Binding-site contacts:
Ligand atom C2 contacts residue ASN315 of chain 49.K at 2.5 Å.
Ligand atom O5 contacts residue ASN315 of chain 49.K at 2.4 Å (h-bond).
Ligand atom O5 contacts residue VAL314 of chain 49.K at 3.8 Å.
Ligand atom O5 contacts residue THR313 of chain 49.K at 4.3 Å.
Ligand atom C3 contacts residue ASN315 of chain 49.K at 3.8 Å.
Ligand atom C8 contacts residue ASN315 of chain 49.K at 3.5 Å.
Ligand atom C7 contacts residue ASN315 of chain 49.K at 3.3 Å.
Ligand atom C6 contacts residue ASN315 of chain 49.K at 4.5 Å.
Ligand atom C1 contacts residue ASN315 of chain 49.K at 1.4 Å.
Ligand atom N2 contacts residue ASN315 of chain 49.K at 2.8 Å (h-bond).
Ligand atom C5 contacts residue ASN315 of chain 49.K at 3.7 Å.
Ligand atom C4 contacts residue ASN315 of chain 49.K at 4.3 Å.
Ligand atom C6 contacts residue THR313 of chain 49.K at 4.5 Å.
Ligand atom C1 contacts residue VAL314 of chain 49.K at 4.4 Å (hydrophobic).
Ligand atom C8 contacts residue ILE281 of chain 49.K at 4.5 Å (hydrophobic).
Ligand atom O7 contacts residue ASN315 of chain 49.K at 4.2 Å.

Sequence of chain 49.K:
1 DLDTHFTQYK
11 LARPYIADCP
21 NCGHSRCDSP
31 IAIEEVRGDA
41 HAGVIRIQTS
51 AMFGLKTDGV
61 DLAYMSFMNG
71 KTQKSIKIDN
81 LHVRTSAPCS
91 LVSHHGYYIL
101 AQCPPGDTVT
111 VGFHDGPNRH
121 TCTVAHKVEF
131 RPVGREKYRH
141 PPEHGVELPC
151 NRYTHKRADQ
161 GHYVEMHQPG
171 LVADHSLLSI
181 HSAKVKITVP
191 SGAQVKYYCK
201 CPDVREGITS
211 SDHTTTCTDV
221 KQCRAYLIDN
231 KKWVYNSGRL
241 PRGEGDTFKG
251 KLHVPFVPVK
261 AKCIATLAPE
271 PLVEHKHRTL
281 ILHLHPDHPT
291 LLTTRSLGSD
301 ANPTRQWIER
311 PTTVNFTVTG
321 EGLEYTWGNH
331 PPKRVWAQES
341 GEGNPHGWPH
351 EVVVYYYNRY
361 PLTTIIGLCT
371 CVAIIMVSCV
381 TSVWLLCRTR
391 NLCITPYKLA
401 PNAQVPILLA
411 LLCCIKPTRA

A small-molecule ligand and the protein it binds are described below.
Small molecule (SMILES): CC(=O)N[C@@H]1[C@@H](O)[C@H](O)[C@@H](CO)O[C@H]1O